Binding-site contacts:
Ligand atom N2 contacts residue PRO64 of chain 4.G at 4.3 Å.
Ligand atom N2 contacts residue ASN66 of chain 4.G at 2.8 Å (h-bond).
Ligand atom O7 contacts residue PRO64 of chain 4.G at 3.9 Å.
Ligand atom C3 contacts residue ASN66 of chain 4.G at 3.6 Å.
Ligand atom N2 contacts residue ILE65 of chain 4.G at 4.4 Å.
Ligand atom C1 contacts residue ASN66 of chain 4.G at 1.4 Å.
Ligand atom C8 contacts residue GLN87 of chain 4.G at 4.5 Å.
Ligand atom C8 contacts residue PRO64 of chain 4.G at 3.4 Å (hydrophobic).
Ligand atom C5 contacts residue ASN66 of chain 4.G at 3.5 Å.
Ligand atom C7 contacts residue ASN66 of chain 4.G at 4.0 Å.
Ligand atom O5 contacts residue ASN66 of chain 4.G at 2.2 Å (h-bond).
Ligand atom O7 contacts residue ASN66 of chain 4.G at 4.3 Å.
Ligand atom C4 contacts residue ASN66 of chain 4.G at 4.0 Å.
Ligand atom C2 contacts residue ASN66 of chain 4.G at 2.2 Å.
Ligand atom C7 contacts residue PRO64 of chain 4.G at 3.8 Å (hydrophobic).

The protein below binds the small molecule below.
Small molecule (SMILES): CC(=O)N[C@H]1[C@H](O[C@H]2[C@H](O)[C@@H](NC(C)=O)CO[C@@H]2CO[C@@H]2O[C@@H](C)[C@@H](O)[C@@H](O)[C@@H]2O)O[C@H](CO)[C@@H](O[C@@H]2O[C@H](CO)[C@@H](O)[C@H](O)[C@@H]2O)[C@@H]1O

Sequence of chain 4.G:
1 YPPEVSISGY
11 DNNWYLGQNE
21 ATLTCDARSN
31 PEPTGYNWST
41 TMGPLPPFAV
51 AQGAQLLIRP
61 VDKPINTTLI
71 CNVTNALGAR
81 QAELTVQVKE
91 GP